Sequence of chain 1.A:
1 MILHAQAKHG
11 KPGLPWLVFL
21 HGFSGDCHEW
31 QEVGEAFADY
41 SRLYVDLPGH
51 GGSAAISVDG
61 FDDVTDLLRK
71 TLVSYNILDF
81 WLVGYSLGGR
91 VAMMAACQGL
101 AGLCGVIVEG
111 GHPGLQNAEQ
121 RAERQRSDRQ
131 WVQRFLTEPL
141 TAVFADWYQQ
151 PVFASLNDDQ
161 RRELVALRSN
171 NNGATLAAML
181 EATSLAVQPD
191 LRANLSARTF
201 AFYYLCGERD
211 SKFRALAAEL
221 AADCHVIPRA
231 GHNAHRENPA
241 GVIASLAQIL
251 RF

The small molecule below binds the protein below.
Small molecule (SMILES): O=C(O)CCC(=O)C1=CC=C[C@@H](O)[C@@H]1C(=O)O

Binding-site contacts:
Ligand atom C6 contacts residue TRP147 of chain 1.A at 4.0 Å (hydrophobic).
Ligand atom C8 contacts residue PHE23 of chain 1.A at 3.6 Å (hydrophobic).
Ligand atom C9 contacts residue SER86 of chain 1.A at 3.2 Å.
Ligand atom C11 contacts residue PHE153 of chain 1.A at 3.4 Å (hydrophobic).
Ligand atom O1 contacts residue LEU87 of chain 1.A at 3.7 Å.
Ligand atom O9 contacts residue TRP147 of chain 1.A at 3.5 Å.
Ligand atom O5 contacts residue TYR85 of chain 1.A at 2.7 Å (h-bond).
Ligand atom O3 contacts residue PHE23 of chain 1.A at 2.7 Å (h-bond).
Ligand atom O4 contacts residue SER24 of chain 1.A at 3.9 Å.
Ligand atom C10 contacts residue PHE23 of chain 1.A at 3.4 Å (hydrophobic).
Ligand atom C2 contacts residue SER86 of chain 1.A at 4.0 Å.
Ligand atom C4 contacts residue ARG124 of chain 1.A at 3.5 Å.
Ligand atom C7 contacts residue SER86 of chain 1.A at 3.6 Å.
Ligand atom O3 contacts residue GLY22 of chain 1.A at 3.6 Å.
Ligand atom O5 contacts residue PHE153 of chain 1.A at 3.6 Å.
Ligand atom C8 contacts residue LEU87 of chain 1.A at 3.9 Å (hydrophobic).
Ligand atom O4 contacts residue TYR148 of chain 1.A at 2.6 Å (h-bond).
Ligand atom O2 contacts residue SER86 of chain 1.A at 2.6 Å (h-bond).
Ligand atom C9 contacts residue TYR85 of chain 1.A at 3.5 Å (hydrophobic).
Ligand atom C10 contacts residue PHE153 of chain 1.A at 3.8 Å (hydrophobic).
Ligand atom C10 contacts residue TRP147 of chain 1.A at 3.7 Å (hydrophobic).
Ligand atom O2 contacts residue LEU87 of chain 1.A at 3.3 Å (h-bond).
Ligand atom O4 contacts residue PHE153 of chain 1.A at 3.6 Å.
Ligand atom O1 contacts residue ARG90 of chain 1.A at 2.7 Å (salt-bridge).
Ligand atom O3 contacts residue LEU87 of chain 1.A at 2.9 Å (h-bond).
Ligand atom C1 contacts residue SER86 of chain 1.A at 3.3 Å.
Ligand atom O5 contacts residue TYR148 of chain 1.A at 3.8 Å.
Ligand atom C7 contacts residue LEU87 of chain 1.A at 3.5 Å (hydrophobic).
Ligand atom C7 contacts residue ARG90 of chain 1.A at 3.8 Å.
Ligand atom C6 contacts residue SER86 of chain 1.A at 3.7 Å.
Ligand atom O4 contacts residue PHE23 of chain 1.A at 3.6 Å (h-bond).
Ligand atom C8 contacts residue SER86 of chain 1.A at 2.9 Å.
Ligand atom C11 contacts residue TYR85 of chain 1.A at 3.7 Å (hydrophobic).
Ligand atom O3 contacts residue SER86 of chain 1.A at 3.2 Å.
Ligand atom C9 contacts residue PHE23 of chain 1.A at 4.0 Å (hydrophobic).
Ligand atom C11 contacts residue TYR148 of chain 1.A at 3.5 Å (hydrophobic).
Ligand atom O4 contacts residue TRP147 of chain 1.A at 2.8 Å (h-bond).
Ligand atom C11 contacts residue PHE23 of chain 1.A at 3.5 Å (hydrophobic).
Ligand atom C3 contacts residue ARG124 of chain 1.A at 3.6 Å.
Ligand atom C11 contacts residue TRP147 of chain 1.A at 3.7 Å (hydrophobic).